Sequence of chain 1.B:
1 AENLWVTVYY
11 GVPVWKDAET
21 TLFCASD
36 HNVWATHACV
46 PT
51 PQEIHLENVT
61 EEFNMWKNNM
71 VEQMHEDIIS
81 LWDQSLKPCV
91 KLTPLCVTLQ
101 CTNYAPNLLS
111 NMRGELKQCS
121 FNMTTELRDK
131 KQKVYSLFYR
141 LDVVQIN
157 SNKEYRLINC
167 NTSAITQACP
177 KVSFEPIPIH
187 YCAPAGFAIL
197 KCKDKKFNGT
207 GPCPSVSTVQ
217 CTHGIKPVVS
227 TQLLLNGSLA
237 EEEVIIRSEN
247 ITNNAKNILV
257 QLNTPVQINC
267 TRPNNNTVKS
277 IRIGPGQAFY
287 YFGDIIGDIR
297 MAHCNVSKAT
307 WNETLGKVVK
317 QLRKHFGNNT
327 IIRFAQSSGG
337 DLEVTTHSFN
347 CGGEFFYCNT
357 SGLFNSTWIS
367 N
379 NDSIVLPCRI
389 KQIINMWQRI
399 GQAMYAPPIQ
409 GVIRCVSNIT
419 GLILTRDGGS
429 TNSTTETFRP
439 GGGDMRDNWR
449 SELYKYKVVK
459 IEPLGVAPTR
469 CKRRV

Binding-site contacts:
Ligand atom C1 contacts residue THR206 of chain 1.B at 4.2 Å.
Ligand atom C5 contacts residue ASN204 of chain 1.B at 3.7 Å.
Ligand atom C7 contacts residue ASN204 of chain 1.B at 3.3 Å.
Ligand atom O7 contacts residue ASN204 of chain 1.B at 3.2 Å (h-bond).
Ligand atom N2 contacts residue ASN204 of chain 1.B at 2.9 Å (h-bond).
Ligand atom C8 contacts residue ASN204 of chain 1.B at 4.4 Å.
Ligand atom C7 contacts residue THR206 of chain 1.B at 4.5 Å.
Ligand atom C2 contacts residue ASN204 of chain 1.B at 2.5 Å.
Ligand atom C1 contacts residue ASN204 of chain 1.B at 1.4 Å.
Ligand atom C8 contacts residue THR206 of chain 1.B at 4.3 Å.
Ligand atom C4 contacts residue ASN204 of chain 1.B at 4.2 Å.
Ligand atom C8 contacts residue GLU245 of chain 1.B at 3.7 Å.
Ligand atom O5 contacts residue ASN204 of chain 1.B at 2.4 Å (h-bond).
Ligand atom C3 contacts residue ASN204 of chain 1.B at 3.8 Å.
Ligand atom N2 contacts residue THR206 of chain 1.B at 3.7 Å.
Ligand atom C2 contacts residue THR206 of chain 1.B at 4.5 Å.

A small-molecule ligand and the protein it binds are described below.
Small molecule (SMILES): CC(=O)N[C@@H]1[C@@H](O)[C@H](O)[C@@H](CO)O[C@H]1O